Sequence of chain 31.D:
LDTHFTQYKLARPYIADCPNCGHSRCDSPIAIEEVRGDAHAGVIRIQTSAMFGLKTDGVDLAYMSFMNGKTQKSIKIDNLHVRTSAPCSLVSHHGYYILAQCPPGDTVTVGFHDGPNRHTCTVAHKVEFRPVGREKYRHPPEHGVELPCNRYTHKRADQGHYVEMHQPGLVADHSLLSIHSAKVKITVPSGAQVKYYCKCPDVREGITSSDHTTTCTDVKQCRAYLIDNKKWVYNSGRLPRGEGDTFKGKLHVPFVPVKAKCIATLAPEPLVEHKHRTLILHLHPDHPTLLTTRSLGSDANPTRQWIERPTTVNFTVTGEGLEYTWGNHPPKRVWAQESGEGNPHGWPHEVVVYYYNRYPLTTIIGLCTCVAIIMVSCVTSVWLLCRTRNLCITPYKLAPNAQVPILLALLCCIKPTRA

This protein binds this small molecule.
Small molecule (SMILES): O=C(O)[C@@H]1O[C@H](O[C@H]2[C@@H](OS(=O)(=O)O)O[C@@H](O)[C@H](NS(=O)(=O)O)[C@H]2O)[C@@H](OS(=O)(=O)O)[C@H](O)[C@@H]1O

Binding-site contacts:
Ligand atom O6B contacts residue LYS156 of chain 31.D at 3.3 Å.
Ligand atom C3 contacts residue ALA158 of chain 31.D at 4.0 Å (hydrophobic).
Ligand atom C3 contacts residue ARG157 of chain 31.D at 3.7 Å.
Ligand atom SAG contacts residue THR4 of chain 31.D at 3.9 Å.
Ligand atom O6B contacts residue HIS94 of chain 31.D at 4.0 Å.
Ligand atom OAH contacts residue LEU2 of chain 31.D at 2.8 Å (h-bond).
Ligand atom O4 contacts residue SER93 of chain 31.D at 3.0 Å (h-bond).
Ligand atom OAH contacts residue ARG157 of chain 31.D at 3.1 Å (salt-bridge).
Ligand atom O6A contacts residue HIS155 of chain 31.D at 3.8 Å.
Ligand atom C5 contacts residue HIS155 of chain 31.D at 4.0 Å.
Ligand atom OAF contacts residue ALA158 of chain 31.D at 3.3 Å.
Ligand atom O4 contacts residue LYS156 of chain 31.D at 3.5 Å.
Ligand atom O3 contacts residue ARG157 of chain 31.D at 3.3 Å (salt-bridge).
Ligand atom OAH contacts residue ASP3 of chain 31.D at 4.0 Å.
Ligand atom OAF contacts residue THR4 of chain 31.D at 2.9 Å (h-bond).
Ligand atom O3 contacts residue LYS156 of chain 31.D at 3.0 Å.
Ligand atom O6B contacts residue ARG157 of chain 31.D at 3.3 Å (salt-bridge).
Ligand atom O5 contacts residue HIS155 of chain 31.D at 3.6 Å.
Ligand atom O6A contacts residue HIS94 of chain 31.D at 3.2 Å (h-bond).
Ligand atom O5 contacts residue LYS156 of chain 31.D at 3.4 Å.
Ligand atom O3 contacts residue ALA158 of chain 31.D at 3.0 Å (h-bond).
Ligand atom O5 contacts residue ARG157 of chain 31.D at 3.8 Å.
Ligand atom C4 contacts residue LYS156 of chain 31.D at 4.0 Å.
Ligand atom OAF contacts residue ARG157 of chain 31.D at 2.8 Å (salt-bridge).
Ligand atom O6B contacts residue LEU62 of chain 31.D at 4.0 Å.
Ligand atom O4 contacts residue HIS155 of chain 31.D at 3.5 Å (h-bond).
Ligand atom O6B contacts residue HIS155 of chain 31.D at 3.3 Å (h-bond).
Ligand atom OAH contacts residue THR4 of chain 31.D at 3.7 Å.
Ligand atom C6 contacts residue HIS155 of chain 31.D at 3.4 Å.
Ligand atom C3 contacts residue LYS156 of chain 31.D at 4.0 Å.
Ligand atom C6 contacts residue LEU62 of chain 31.D at 3.5 Å (hydrophobic).
Ligand atom OBI contacts residue LYS156 of chain 31.D at 4.0 Å.
Ligand atom C2 contacts residue ALA158 of chain 31.D at 3.7 Å (hydrophobic).
Ligand atom O6A contacts residue LEU62 of chain 31.D at 3.4 Å.
Ligand atom SAG contacts residue ARG157 of chain 31.D at 3.6 Å (salt-bridge).
Ligand atom C6 contacts residue HIS94 of chain 31.D at 3.9 Å.
Ligand atom O6A contacts residue SER93 of chain 31.D at 3.2 Å.
Ligand atom O5B contacts residue LYS156 of chain 31.D at 3.3 Å.
Ligand atom C6 contacts residue SER93 of chain 31.D at 4.0 Å.
Ligand atom C5 contacts residue LEU62 of chain 31.D at 3.8 Å (hydrophobic).